Sequence of chain 1.D:
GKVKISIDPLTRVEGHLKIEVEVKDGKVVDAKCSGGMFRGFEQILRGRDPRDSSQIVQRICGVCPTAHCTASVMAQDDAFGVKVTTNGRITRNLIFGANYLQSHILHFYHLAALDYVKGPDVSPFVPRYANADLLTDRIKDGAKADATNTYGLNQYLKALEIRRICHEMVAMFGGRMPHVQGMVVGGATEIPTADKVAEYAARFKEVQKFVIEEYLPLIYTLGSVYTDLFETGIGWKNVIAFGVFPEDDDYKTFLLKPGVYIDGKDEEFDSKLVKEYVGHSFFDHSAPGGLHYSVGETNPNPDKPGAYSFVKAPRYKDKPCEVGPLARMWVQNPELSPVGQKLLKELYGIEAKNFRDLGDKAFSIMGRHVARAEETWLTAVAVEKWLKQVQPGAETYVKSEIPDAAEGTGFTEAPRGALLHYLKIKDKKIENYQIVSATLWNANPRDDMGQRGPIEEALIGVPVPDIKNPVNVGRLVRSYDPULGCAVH

Binding-site contacts:
Ligand atom O3 contacts residue CYS496 of chain 1.D at 3.9 Å.
Ligand atom N2 contacts residue PRO425 of chain 1.D at 3.2 Å.
Ligand atom N1 contacts residue ARG426 of chain 1.D at 3.7 Å.
Ligand atom N2 contacts residue ALA424 of chain 1.D at 3.2 Å.
Ligand atom C1 contacts residue ARG426 of chain 1.D at 3.9 Å.
Ligand atom FE contacts residue ALA424 of chain 1.D at 4.2 Å.
Ligand atom N2 contacts residue CYS74 of chain 1.D at 3.4 Å.
Ligand atom O3 contacts residue SER447 of chain 1.D at 4.0 Å.
Ligand atom FE contacts residue CYS74 of chain 1.D at 2.3 Å.
Ligand atom C1 contacts residue CYS496 of chain 1.D at 3.0 Å (hydrophobic).
Ligand atom O3 contacts residue CYS74 of chain 1.D at 4.4 Å.
Ligand atom C2 contacts residue CYS496 of chain 1.D at 4.1 Å (hydrophobic).
Ligand atom FE contacts residue NI1 of chain 1.X at 3.1 Å.
Ligand atom C3 contacts residue HIS78 of chain 1.D at 3.4 Å.
Ligand atom C1 contacts residue THR449 of chain 1.D at 3.8 Å.
Ligand atom N1 contacts residue THR449 of chain 1.D at 2.7 Å (h-bond).
Ligand atom O3 contacts residue LEU429 of chain 1.D at 3.6 Å.
Ligand atom N1 contacts residue SEC493 of chain 1.D at 3.5 Å.
Ligand atom C3 contacts residue ALA424 of chain 1.D at 3.4 Å (hydrophobic).
Ligand atom FE contacts residue CYS496 of chain 1.D at 2.3 Å.
Ligand atom C2 contacts residue NI1 of chain 1.X at 3.8 Å.
Ligand atom O3 contacts residue HIS78 of chain 1.D at 3.4 Å (h-bond).
Ligand atom C3 contacts residue ALA448 of chain 1.D at 4.1 Å (hydrophobic).
Ligand atom FE contacts residue SEC493 of chain 1.D at 4.3 Å.
Ligand atom C2 contacts residue PRO425 of chain 1.D at 4.1 Å (hydrophobic).
Ligand atom C2 contacts residue ALA424 of chain 1.D at 3.3 Å (hydrophobic).
Ligand atom FE contacts residue HIS78 of chain 1.D at 4.0 Å.
Ligand atom C2 contacts residue CYS74 of chain 1.D at 3.0 Å (hydrophobic).
Ligand atom C3 contacts residue CYS496 of chain 1.D at 3.1 Å (hydrophobic).
Ligand atom C2 contacts residue ARG426 of chain 1.D at 3.7 Å.
Ligand atom C3 contacts residue CYS74 of chain 1.D at 3.4 Å (hydrophobic).
Ligand atom N2 contacts residue ARG426 of chain 1.D at 3.0 Å (salt-bridge).
Ligand atom N1 contacts residue CYS496 of chain 1.D at 3.3 Å.
Ligand atom O3 contacts residue ALA448 of chain 1.D at 4.0 Å.
Ligand atom C1 contacts residue CYS74 of chain 1.D at 4.0 Å (hydrophobic).
Ligand atom C1 contacts residue NI1 of chain 1.X at 4.1 Å.
Ligand atom C1 contacts residue ALA448 of chain 1.D at 3.6 Å (hydrophobic).
Ligand atom O3 contacts residue ALA424 of chain 1.D at 3.2 Å.
Ligand atom N1 contacts residue ALA448 of chain 1.D at 3.3 Å.
Ligand atom C1 contacts residue SEC493 of chain 1.D at 3.5 Å.

This small molecule binds to this protein.
Small molecule (SMILES): N#C[Fe](=C=O)C#N